Sequence of chain 3.A:
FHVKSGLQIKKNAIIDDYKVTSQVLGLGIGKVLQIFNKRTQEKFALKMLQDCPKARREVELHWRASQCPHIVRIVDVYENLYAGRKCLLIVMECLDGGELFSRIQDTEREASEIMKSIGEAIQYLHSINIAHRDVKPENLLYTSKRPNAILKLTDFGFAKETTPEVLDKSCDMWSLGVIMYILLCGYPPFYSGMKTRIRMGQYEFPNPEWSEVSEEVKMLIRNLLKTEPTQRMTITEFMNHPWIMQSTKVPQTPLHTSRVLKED

A protein and the small-molecule ligand that binds it are described below.
Small molecule (SMILES): NCCn1nc(-c2ccnc(-c3cnc4ccccc4c3)c2)cc1C(=O)O

Binding-site contacts:
Ligand atom C7 contacts residue LEU148 of chain 3.A at 3.6 Å (hydrophobic).
Ligand atom C23 contacts residue ASN146 of chain 3.A at 3.9 Å.
Ligand atom C6 contacts residue LEU96 of chain 3.A at 3.5 Å (hydrophobic).
Ligand atom O27 contacts residue ASP162 of chain 3.A at 3.1 Å.
Ligand atom N26 contacts residue ASN146 of chain 3.A at 3.0 Å (h-bond).
Ligand atom C21 contacts residue VAL33 of chain 3.A at 4.0 Å (hydrophobic).
Ligand atom N12 contacts residue LEU96 of chain 3.A at 3.3 Å (h-bond).
Ligand atom N10 contacts residue LEU96 of chain 3.A at 3.1 Å (h-bond).
Ligand atom C23 contacts residue GLU145 of chain 3.A at 3.7 Å.
Ligand atom C8 contacts residue LEU25 of chain 3.A at 3.7 Å (hydrophobic).
Ligand atom C13 contacts residue GLU94 of chain 3.A at 3.5 Å.
Ligand atom C22 contacts residue ASP162 of chain 3.A at 3.8 Å.
Ligand atom C1 contacts residue ASP97 of chain 3.A at 3.8 Å.
Ligand atom O25 contacts residue LYS48 of chain 3.A at 2.5 Å (salt-bridge).
Ligand atom C13 contacts residue ALA46 of chain 3.A at 3.6 Å (hydrophobic).
Ligand atom C11 contacts residue LEU148 of chain 3.A at 3.8 Å (hydrophobic).
Ligand atom C14 contacts residue MET93 of chain 3.A at 3.8 Å (hydrophobic).
Ligand atom C22 contacts residue LYS48 of chain 3.A at 3.2 Å.
Ligand atom N26 contacts residue GLU145 of chain 3.A at 2.7 Å (salt-bridge).
Ligand atom C16 contacts residue LEU25 of chain 3.A at 3.8 Å (hydrophobic).
Ligand atom N10 contacts residue CYS95 of chain 3.A at 3.8 Å.
Ligand atom C9 contacts residue LEU25 of chain 3.A at 3.7 Å (hydrophobic).
Ligand atom C2 contacts residue GLY99 of chain 3.A at 4.0 Å.
Ligand atom C9 contacts residue LEU96 of chain 3.A at 3.0 Å (hydrophobic).
Ligand atom O27 contacts residue LYS48 of chain 3.A at 3.1 Å (salt-bridge).
Ligand atom N12 contacts residue ALA46 of chain 3.A at 3.9 Å.
Ligand atom C3 contacts residue GLY99 of chain 3.A at 3.8 Å.
Ligand atom C7 contacts residue LEU96 of chain 3.A at 3.4 Å (hydrophobic).
Ligand atom C13 contacts residue LEU96 of chain 3.A at 3.9 Å (hydrophobic).
Ligand atom C8 contacts residue LEU96 of chain 3.A at 3.2 Å (hydrophobic).
Ligand atom C7 contacts residue LEU25 of chain 3.A at 3.4 Å (hydrophobic).
Ligand atom C6 contacts residue LEU25 of chain 3.A at 3.8 Å (hydrophobic).
Ligand atom C16 contacts residue LEU148 of chain 3.A at 3.6 Å (hydrophobic).
Ligand atom O25 contacts residue ASP162 of chain 3.A at 3.5 Å.
Ligand atom N10 contacts residue LEU25 of chain 3.A at 3.6 Å.
Ligand atom C5 contacts residue LEU96 of chain 3.A at 3.3 Å (hydrophobic).
Ligand atom N26 contacts residue THR161 of chain 3.A at 3.7 Å.
Ligand atom C9 contacts residue CYS95 of chain 3.A at 3.6 Å (hydrophobic).
Ligand atom C4 contacts residue ASP97 of chain 3.A at 3.7 Å.
Ligand atom N12 contacts residue GLU94 of chain 3.A at 3.9 Å.